This protein binds this small molecule.
Small molecule (SMILES): COc1cc(CC(=O)c2ccc(C#N)cc2)c([N+](=O)[O-])cc1OC

Sequence of chain 23.C:
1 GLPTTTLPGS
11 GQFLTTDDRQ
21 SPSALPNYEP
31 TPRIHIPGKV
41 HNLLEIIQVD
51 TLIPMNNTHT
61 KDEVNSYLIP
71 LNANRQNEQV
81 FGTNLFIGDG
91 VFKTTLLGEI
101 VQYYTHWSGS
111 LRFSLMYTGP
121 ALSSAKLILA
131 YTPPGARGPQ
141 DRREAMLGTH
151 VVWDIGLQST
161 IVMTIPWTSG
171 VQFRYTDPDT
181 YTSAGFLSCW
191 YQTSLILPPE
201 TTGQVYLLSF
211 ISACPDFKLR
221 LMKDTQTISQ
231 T

Sequence of chain 24.C:
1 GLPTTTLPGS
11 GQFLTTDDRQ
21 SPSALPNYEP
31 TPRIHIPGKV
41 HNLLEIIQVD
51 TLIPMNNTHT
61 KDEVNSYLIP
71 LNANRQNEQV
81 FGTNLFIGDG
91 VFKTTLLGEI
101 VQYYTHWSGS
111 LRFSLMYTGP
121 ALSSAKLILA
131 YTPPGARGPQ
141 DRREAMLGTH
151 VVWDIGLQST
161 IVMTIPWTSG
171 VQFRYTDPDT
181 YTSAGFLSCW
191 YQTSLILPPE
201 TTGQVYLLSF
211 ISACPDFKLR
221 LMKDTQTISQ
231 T

Binding-site contacts:
Ligand atom C21 contacts residue TYR152 of chain 23.A at 3.6 Å (hydrophobic).
Ligand atom C12 contacts residue TYR197 of chain 23.A at 3.5 Å (hydrophobic).
Ligand atom C15 contacts residue TYR128 of chain 23.A at 3.1 Å (hydrophobic).
Ligand atom C17 contacts residue TYR152 of chain 23.A at 3.8 Å (hydrophobic).
Ligand atom C01 contacts residue MET224 of chain 23.A at 3.7 Å (hydrophobic).
Ligand atom C03 contacts residue TYR128 of chain 23.A at 3.7 Å (hydrophobic).
Ligand atom C10 contacts residue MET221 of chain 23.A at 3.9 Å (hydrophobic).
Ligand atom O16 contacts residue VAL188 of chain 23.A at 3.8 Å.
Ligand atom O02 contacts residue MET224 of chain 23.A at 3.5 Å.
Ligand atom C05 contacts residue TYR128 of chain 23.A at 3.8 Å (hydrophobic).
Ligand atom O23 contacts residue LEU221 of chain 24.C at 3.9 Å.
Ligand atom N13 contacts residue TYR197 of chain 23.A at 3.4 Å.
Ligand atom N13 contacts residue GOL1 of chain 23.E at 3.7 Å.
Ligand atom O20 contacts residue TYR152 of chain 23.A at 3.7 Å.
Ligand atom C08 contacts residue TYR128 of chain 23.A at 3.3 Å (hydrophobic).
Ligand atom C19 contacts residue TYR152 of chain 23.A at 3.9 Å (hydrophobic).
Ligand atom C01 contacts residue PHE186 of chain 23.A at 2.8 Å (hydrophobic).
Ligand atom C11 contacts residue TYR197 of chain 23.A at 3.5 Å (hydrophobic).
Ligand atom C07 contacts residue TYR128 of chain 23.A at 2.9 Å (hydrophobic).
Ligand atom O24 contacts residue TYR152 of chain 23.A at 3.5 Å (h-bond).
Ligand atom C14 contacts residue LEU106 of chain 23.A at 3.5 Å (hydrophobic).
Ligand atom C14 contacts residue TYR197 of chain 23.A at 3.7 Å (hydrophobic).
Ligand atom C18 contacts residue TYR152 of chain 23.A at 3.7 Å (hydrophobic).
Ligand atom C01 contacts residue TYR128 of chain 23.A at 2.9 Å (hydrophobic).
Ligand atom N22 contacts residue TYR152 of chain 23.A at 3.3 Å (h-bond).
Ligand atom C06 contacts residue TYR128 of chain 23.A at 3.4 Å (hydrophobic).
Ligand atom C09 contacts residue MET221 of chain 23.A at 3.9 Å (hydrophobic).
Ligand atom O24 contacts residue VAL191 of chain 23.A at 3.1 Å.
Ligand atom O02 contacts residue TYR128 of chain 23.A at 3.8 Å.
Ligand atom C10 contacts residue TYR197 of chain 23.A at 3.7 Å (hydrophobic).
Ligand atom C15 contacts residue SER126 of chain 23.A at 3.5 Å.
Ligand atom O20 contacts residue PHE186 of chain 23.A at 3.8 Å.
Ligand atom C06 contacts residue ILE104 of chain 23.A at 3.5 Å (hydrophobic).
Ligand atom O23 contacts residue VAL191 of chain 23.A at 3.9 Å.
Ligand atom C04 contacts residue TYR128 of chain 23.A at 3.4 Å (hydrophobic).
Ligand atom C15 contacts residue TYR197 of chain 23.A at 3.8 Å (hydrophobic).
Ligand atom N22 contacts residue VAL191 of chain 23.A at 3.9 Å.
Ligand atom C08 contacts residue TYR197 of chain 23.A at 3.9 Å (hydrophobic).
Ligand atom O16 contacts residue TYR128 of chain 23.A at 2.9 Å (h-bond).
Ligand atom O23 contacts residue TYR152 of chain 23.A at 3.0 Å (h-bond).

Sequence of chain 23.A:
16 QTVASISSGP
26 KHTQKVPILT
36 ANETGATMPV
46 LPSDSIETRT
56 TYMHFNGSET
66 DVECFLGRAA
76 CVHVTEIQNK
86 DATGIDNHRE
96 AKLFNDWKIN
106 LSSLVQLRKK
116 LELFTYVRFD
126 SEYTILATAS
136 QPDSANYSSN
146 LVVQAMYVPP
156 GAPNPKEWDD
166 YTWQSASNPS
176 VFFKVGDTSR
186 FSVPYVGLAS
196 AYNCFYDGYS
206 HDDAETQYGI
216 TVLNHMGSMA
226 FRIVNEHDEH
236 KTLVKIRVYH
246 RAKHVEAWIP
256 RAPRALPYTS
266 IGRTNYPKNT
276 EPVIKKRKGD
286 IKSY